Sequence of chain 1.A:
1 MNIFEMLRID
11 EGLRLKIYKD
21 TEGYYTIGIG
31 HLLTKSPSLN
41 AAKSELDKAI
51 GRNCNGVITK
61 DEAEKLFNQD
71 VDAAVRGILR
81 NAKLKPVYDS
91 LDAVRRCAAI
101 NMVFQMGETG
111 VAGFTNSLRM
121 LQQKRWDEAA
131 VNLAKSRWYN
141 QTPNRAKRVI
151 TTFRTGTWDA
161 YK

Binding-site contacts:
Ligand atom C02 contacts residue PHE153 of chain 1.A at 4.2 Å (hydrophobic).
Ligand atom C06 contacts residue LEU84 of chain 1.A at 4.0 Å (hydrophobic).
Ligand atom C01 contacts residue LEU133 of chain 1.A at 3.8 Å (hydrophobic).
Ligand atom C04 contacts residue ALA99 of chain 1.A at 3.7 Å (hydrophobic).
Ligand atom C05 contacts residue ALA99 of chain 1.A at 3.8 Å (hydrophobic).
Ligand atom C04 contacts residue VAL103 of chain 1.A at 3.7 Å (hydrophobic).
Ligand atom C08 contacts residue LEU121 of chain 1.A at 4.2 Å (hydrophobic).
Ligand atom C01 contacts residue LEU118 of chain 1.A at 4.3 Å (hydrophobic).
Ligand atom C01 contacts residue MET102 of chain 1.A at 3.6 Å (hydrophobic).
Ligand atom C01 contacts residue PHE153 of chain 1.A at 4.1 Å (hydrophobic).
Ligand atom C08 contacts residue ALA99 of chain 1.A at 4.2 Å (hydrophobic).
Ligand atom C04 contacts residue MET102 of chain 1.A at 4.0 Å (hydrophobic).
Ligand atom I07 contacts residue VAL87 of chain 1.A at 4.0 Å.
Ligand atom C01 contacts residue LEU121 of chain 1.A at 3.6 Å (hydrophobic).
Ligand atom C02 contacts residue MET102 of chain 1.A at 3.9 Å (hydrophobic).
Ligand atom C03 contacts residue ALA99 of chain 1.A at 4.5 Å (hydrophobic).
Ligand atom I07 contacts residue ALA99 of chain 1.A at 3.9 Å.
Ligand atom C04 contacts residue VAL111 of chain 1.A at 4.1 Å (hydrophobic).
Ligand atom C05 contacts residue LEU84 of chain 1.A at 3.8 Å (hydrophobic).
Ligand atom C04 contacts residue LEU84 of chain 1.A at 4.4 Å (hydrophobic).
Ligand atom I07 contacts residue LEU84 of chain 1.A at 3.6 Å.
Ligand atom I07 contacts residue TYR88 of chain 1.A at 3.7 Å.
Ligand atom C03 contacts residue MET102 of chain 1.A at 3.5 Å (hydrophobic).
Ligand atom C05 contacts residue VAL103 of chain 1.A at 3.9 Å (hydrophobic).
Ligand atom C08 contacts residue PHE153 of chain 1.A at 4.3 Å (hydrophobic).
Ligand atom C06 contacts residue ALA99 of chain 1.A at 3.6 Å (hydrophobic).
Ligand atom I07 contacts residue LEU118 of chain 1.A at 4.1 Å.
Ligand atom C08 contacts residue LEU118 of chain 1.A at 3.3 Å (hydrophobic).
Ligand atom C06 contacts residue LEU118 of chain 1.A at 3.7 Å (hydrophobic).
Ligand atom C02 contacts residue LEU118 of chain 1.A at 3.9 Å (hydrophobic).
Ligand atom C03 contacts residue VAL111 of chain 1.A at 4.1 Å (hydrophobic).
Ligand atom C02 contacts residue LEU121 of chain 1.A at 4.4 Å (hydrophobic).

This small molecule binds to this protein.
Small molecule (SMILES): Cc1cccc(I)c1